Binding-site contacts:
Ligand atom O03 contacts residue LEU25 of chain 2.B at 3.8 Å.
Ligand atom C05 contacts residue TYR43 of chain 2.B at 3.5 Å (hydrophobic).
Ligand atom C16 contacts residue TRP79 of chain 2.B at 3.8 Å (hydrophobic).
Ligand atom C10 contacts residue TRP108 of chain 2.B at 3.6 Å (hydrophobic).
Ligand atom C14 contacts residue ALA47 of chain 2.B at 3.6 Å (hydrophobic).
Ligand atom N02 contacts residue ASP128 of chain 2.B at 2.8 Å (salt-bridge).
Ligand atom N02 contacts residue LEU25 of chain 2.B at 3.8 Å.
Ligand atom S04 contacts residue TRP92 of chain 2.B at 3.6 Å.
Ligand atom C15 contacts residue LEU110 of chain 2.B at 3.7 Å (hydrophobic).
Ligand atom C17 contacts residue TRP79 of chain 2.B at 3.6 Å (hydrophobic).
Ligand atom O03 contacts residue ASP128 of chain 2.B at 3.8 Å.
Ligand atom C18 contacts residue SER88 of chain 2.B at 3.7 Å.
Ligand atom C01 contacts residue TRP120 of chain 1.A at 3.5 Å (hydrophobic).
Ligand atom O03 contacts residue SER27 of chain 2.B at 2.8 Å (h-bond).
Ligand atom N13 contacts residue ALA121 of chain 2.B at 2.8 Å (h-bond).
Ligand atom C23 contacts residue LYS49 of chain 2.B at 3.7 Å.
Ligand atom C19 contacts residue LEU110 of chain 2.B at 3.8 Å (hydrophobic).
Ligand atom O07 contacts residue LYS49 of chain 2.B at 2.9 Å (salt-bridge).
Ligand atom S04 contacts residue TRP79 of chain 2.B at 3.5 Å.
Ligand atom C05 contacts residue ASP128 of chain 2.B at 3.7 Å.
Ligand atom N06 contacts residue LEU25 of chain 2.B at 3.8 Å.
Ligand atom C28 contacts residue ALA112 of chain 2.B at 3.7 Å (hydrophobic).
Ligand atom O03 contacts residue ASN23 of chain 2.B at 3.1 Å (h-bond).
Ligand atom N09 contacts residue SER88 of chain 2.B at 3.2 Å (h-bond).
Ligand atom S04 contacts residue THR90 of chain 2.B at 3.3 Å (h-bond).
Ligand atom C20 contacts residue ALA86 of chain 2.B at 3.7 Å (hydrophobic).
Ligand atom C05 contacts residue SER27 of chain 2.B at 3.8 Å.
Ligand atom O03 contacts residue TYR43 of chain 2.B at 2.8 Å (h-bond).
Ligand atom C14 contacts residue SER45 of chain 2.B at 3.4 Å.
Ligand atom C12 contacts residue TRP108 of chain 2.B at 3.3 Å (hydrophobic).
Ligand atom C15 contacts residue TRP79 of chain 2.B at 3.7 Å (hydrophobic).
Ligand atom C27 contacts residue SER122 of chain 2.B at 3.8 Å.
Ligand atom N06 contacts residue SER45 of chain 2.B at 3.0 Å (h-bond).
Ligand atom C25 contacts residue ALA112 of chain 2.B at 3.5 Å (hydrophobic).
Ligand atom C17 contacts residue LYS49 of chain 2.B at 3.6 Å.
Ligand atom C08 contacts residue TRP120 of chain 1.A at 3.5 Å (hydrophobic).
Ligand atom C24 contacts residue ALA112 of chain 2.B at 3.8 Å (hydrophobic).
Ligand atom C05 contacts residue LEU25 of chain 2.B at 3.6 Å (hydrophobic).
Ligand atom C27 contacts residue ALA121 of chain 2.B at 3.2 Å (hydrophobic).
Ligand atom O07 contacts residue GLY48 of chain 2.B at 3.6 Å.

The small molecule below binds the protein below.
Small molecule (SMILES): O=C(CCCC[C@@H]1SC[C@@H]2NC(=O)N[C@@H]21)NC1CCN(c2ccncc2)CC1

Sequence of chain 2.B:
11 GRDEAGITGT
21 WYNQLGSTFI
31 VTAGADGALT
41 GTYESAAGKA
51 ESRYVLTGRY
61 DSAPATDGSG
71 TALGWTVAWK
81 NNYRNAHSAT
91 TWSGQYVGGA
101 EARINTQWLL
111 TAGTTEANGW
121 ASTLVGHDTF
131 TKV

Sequence of chain 1.A:
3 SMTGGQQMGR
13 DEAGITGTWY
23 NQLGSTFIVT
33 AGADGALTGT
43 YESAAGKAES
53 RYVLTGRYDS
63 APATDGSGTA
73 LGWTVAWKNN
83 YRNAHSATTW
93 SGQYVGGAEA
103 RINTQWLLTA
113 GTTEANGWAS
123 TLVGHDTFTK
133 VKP